Binding-site contacts:
Ligand atom C8 contacts residue VAL35 of chain 1.B at 3.7 Å (hydrophobic).
Ligand atom C2 contacts residue MET102 of chain 1.B at 3.2 Å (hydrophobic).
Ligand atom O1G contacts residue ALA31 of chain 1.B at 3.4 Å (h-bond).
Ligand atom O1A contacts residue GLY30 of chain 1.B at 3.1 Å (h-bond).
Ligand atom N7 contacts residue LEU153 of chain 1.B at 3.5 Å.
Ligand atom N6 contacts residue GLN100 of chain 1.B at 3.0 Å (h-bond).
Ligand atom O4' contacts residue VAL35 of chain 1.B at 3.3 Å.
Ligand atom PA contacts residue MG1 of chain 1.I at 3.6 Å.
Ligand atom O3A contacts residue GLY30 of chain 1.B at 3.5 Å.
Ligand atom N1 contacts residue MET102 of chain 1.B at 3.0 Å (h-bond).
Ligand atom O3G contacts residue ARG150 of chain 1.B at 3.1 Å (salt-bridge).
Ligand atom PB contacts residue MG1 of chain 1.I at 3.4 Å.
Ligand atom O2G contacts residue MG1 of chain 1.I at 1.9 Å.
Ligand atom O2A contacts residue MG1 of chain 1.I at 2.3 Å.
Ligand atom C5 contacts residue LEU153 of chain 1.B at 3.5 Å (hydrophobic).
Ligand atom C5' contacts residue GLY28 of chain 1.B at 3.8 Å.
Ligand atom O1A contacts residue LYS54 of chain 1.B at 3.7 Å.
Ligand atom N6 contacts residue ALA52 of chain 1.B at 3.7 Å.
Ligand atom O5' contacts residue VAL35 of chain 1.B at 3.3 Å.
Ligand atom N6 contacts residue LEU153 of chain 1.B at 3.4 Å.
Ligand atom O1B contacts residue MG1 of chain 1.I at 2.3 Å.
Ligand atom N9 contacts residue VAL35 of chain 1.B at 3.8 Å.
Ligand atom O1A contacts residue GLY33 of chain 1.B at 3.5 Å (h-bond).
Ligand atom C6 contacts residue LEU153 of chain 1.B at 3.5 Å (hydrophobic).
Ligand atom N6 contacts residue MET99 of chain 1.B at 3.4 Å.
Ligand atom O3G contacts residue ASN151 of chain 1.B at 3.5 Å (h-bond).
Ligand atom O1A contacts residue SER29 of chain 1.B at 3.6 Å.
Ligand atom O2' contacts residue CYS106 of chain 1.B at 3.3 Å.
Ligand atom O3G contacts residue ASP146 of chain 1.B at 2.7 Å (salt-bridge).
Ligand atom O2G contacts residue ASN151 of chain 1.B at 2.7 Å (h-bond).
Ligand atom O2G contacts residue ASP164 of chain 1.B at 3.0 Å (salt-bridge).
Ligand atom O1B contacts residue ARG150 of chain 1.B at 3.8 Å.
Ligand atom N3B contacts residue ARG150 of chain 1.B at 3.6 Å.
Ligand atom O1A contacts residue VAL35 of chain 1.B at 3.6 Å.
Ligand atom O2A contacts residue LYS54 of chain 1.B at 3.2 Å (salt-bridge).
Ligand atom PG contacts residue ASP146 of chain 1.B at 3.8 Å.
Ligand atom O3' contacts residue LEU27 of chain 1.B at 3.8 Å.
Ligand atom O2A contacts residue ASP164 of chain 1.B at 2.9 Å (salt-bridge).
Ligand atom PG contacts residue MG1 of chain 1.I at 3.3 Å.
Ligand atom O1B contacts residue ASN151 of chain 1.B at 3.3 Å (h-bond).

The small molecule below binds the protein below.
Small molecule (SMILES): Nc1ncnc2c1ncn2[C@@H]1O[C@H](CO[P](=O)(O)O[P](=O)(O)NP(=O)(O)O)[C@@H](O)[C@H]1O

Sequence of chain 1.B:
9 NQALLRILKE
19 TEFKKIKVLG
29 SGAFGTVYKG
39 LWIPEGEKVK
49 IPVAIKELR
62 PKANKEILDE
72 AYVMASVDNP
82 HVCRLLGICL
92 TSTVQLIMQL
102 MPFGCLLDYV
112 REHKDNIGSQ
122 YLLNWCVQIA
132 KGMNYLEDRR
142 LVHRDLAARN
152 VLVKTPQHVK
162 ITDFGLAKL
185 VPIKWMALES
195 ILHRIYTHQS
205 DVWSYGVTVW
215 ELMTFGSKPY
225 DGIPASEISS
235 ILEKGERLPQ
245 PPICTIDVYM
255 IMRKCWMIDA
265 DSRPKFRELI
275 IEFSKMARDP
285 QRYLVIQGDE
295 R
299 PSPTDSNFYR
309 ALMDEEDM